Sequence of chain 31.A:
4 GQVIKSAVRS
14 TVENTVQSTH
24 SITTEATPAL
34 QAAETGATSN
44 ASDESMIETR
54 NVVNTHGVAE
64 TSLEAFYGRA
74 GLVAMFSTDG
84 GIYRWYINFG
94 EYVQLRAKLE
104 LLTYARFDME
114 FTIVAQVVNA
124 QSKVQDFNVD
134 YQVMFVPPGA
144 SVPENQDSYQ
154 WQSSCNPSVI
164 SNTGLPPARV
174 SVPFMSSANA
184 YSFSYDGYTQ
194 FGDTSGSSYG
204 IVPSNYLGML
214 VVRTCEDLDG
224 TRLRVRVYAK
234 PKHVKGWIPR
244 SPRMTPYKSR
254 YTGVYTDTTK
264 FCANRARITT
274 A

Binding-site contacts:
Ligand atom N contacts residue PRO249 of chain 31.A at 3.5 Å.
Ligand atom O contacts residue ASP235 of chain 31.C at 3.4 Å.
Ligand atom SG contacts residue THR248 of chain 31.A at 3.2 Å (h-bond).
Ligand atom C contacts residue GLY1 of chain 31.P at 1.3 Å.
Ligand atom SG contacts residue MET247 of chain 31.A at 3.4 Å.
Ligand atom SG contacts residue ASP235 of chain 31.C at 3.7 Å.
Ligand atom C contacts residue ASP235 of chain 31.C at 4.3 Å.
Ligand atom SG contacts residue ILE236 of chain 31.C at 4.3 Å.
Ligand atom CB contacts residue GLY1 of chain 31.P at 3.7 Å.
Ligand atom N contacts residue THR248 of chain 31.A at 4.1 Å.
Ligand atom CA contacts residue GLY1 of chain 31.P at 2.4 Å.
Ligand atom O contacts residue ARG233 of chain 31.C at 4.1 Å.
Ligand atom O contacts residue MET247 of chain 31.A at 3.8 Å.
Ligand atom CB contacts residue ASP235 of chain 31.C at 2.8 Å.
Ligand atom N contacts residue MET247 of chain 31.A at 3.8 Å.
Ligand atom O contacts residue GLY1 of chain 31.P at 2.2 Å (h-bond).
Ligand atom SG contacts residue PRO249 of chain 31.A at 3.6 Å.
Ligand atom CA contacts residue ASP235 of chain 31.C at 4.0 Å.
Ligand atom N contacts residue GLY1 of chain 31.P at 2.9 Å (h-bond).
Ligand atom CB contacts residue PRO249 of chain 31.A at 4.3 Å (hydrophobic).
Ligand atom SG contacts residue GLY1 of chain 31.P at 4.4 Å.
Ligand atom C contacts residue MET247 of chain 31.A at 3.7 Å (hydrophobic).
Ligand atom CB contacts residue THR248 of chain 31.A at 4.5 Å.
Ligand atom CA contacts residue MET247 of chain 31.A at 4.2 Å (hydrophobic).

Sequence of chain 31.C:
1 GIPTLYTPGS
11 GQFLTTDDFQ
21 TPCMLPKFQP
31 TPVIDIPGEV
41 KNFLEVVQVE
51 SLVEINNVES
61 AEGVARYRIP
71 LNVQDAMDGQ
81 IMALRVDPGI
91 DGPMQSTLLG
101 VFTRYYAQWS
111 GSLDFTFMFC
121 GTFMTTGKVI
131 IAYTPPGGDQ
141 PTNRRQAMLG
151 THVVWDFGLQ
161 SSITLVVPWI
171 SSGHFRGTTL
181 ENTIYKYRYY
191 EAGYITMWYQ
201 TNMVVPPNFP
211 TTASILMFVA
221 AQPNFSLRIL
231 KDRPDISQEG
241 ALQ

The protein below binds the small molecule below.
Small molecule (SMILES): N[C@@H](CS)C(=O)O